The protein below binds the small molecule below.
Small molecule (SMILES): CCCCCCCC(=O)OC[C@H](COP(=O)(O)O[C@@H]1[C@H](O)[C@H](O)[C@@H](OP(=O)(O)O)[C@H](OP(=O)(O)O)[C@H]1O)OC(=O)CCCCCCC

Sequence of chain 1.E:
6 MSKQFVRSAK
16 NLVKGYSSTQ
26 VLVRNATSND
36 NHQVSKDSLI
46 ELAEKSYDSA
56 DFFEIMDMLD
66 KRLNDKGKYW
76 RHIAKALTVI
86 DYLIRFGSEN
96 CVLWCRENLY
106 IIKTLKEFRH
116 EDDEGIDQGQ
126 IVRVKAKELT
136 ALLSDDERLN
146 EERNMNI

Binding-site contacts:
Ligand atom P1 contacts residue LYS73 of chain 1.E at 4.0 Å.
Ligand atom O52 contacts residue LYS73 of chain 1.E at 3.0 Å (salt-bridge).
Ligand atom O1 contacts residue LYS71 of chain 1.E at 4.3 Å.
Ligand atom O42 contacts residue LYS19 of chain 1.F at 4.4 Å.
Ligand atom O11 contacts residue LYS73 of chain 1.E at 4.0 Å.
Ligand atom O41 contacts residue LYS19 of chain 1.F at 3.2 Å (salt-bridge).
Ligand atom O52 contacts residue GLY72 of chain 1.E at 2.4 Å (h-bond).
Ligand atom P4 contacts residue LYS31 of chain 1.F at 4.0 Å.
Ligand atom P5 contacts residue LYS29 of chain 1.F at 3.9 Å.
Ligand atom O53 contacts residue LYS29 of chain 1.F at 2.7 Å (salt-bridge).
Ligand atom P4 contacts residue LYS29 of chain 1.F at 3.0 Å.
Ligand atom P4 contacts residue HIS32 of chain 1.F at 4.0 Å.
Ligand atom O5 contacts residue LYS71 of chain 1.E at 4.1 Å.
Ligand atom O41 contacts residue LYS31 of chain 1.F at 4.3 Å.
Ligand atom O3 contacts residue LYS71 of chain 1.E at 3.8 Å.
Ligand atom C4 contacts residue LYS31 of chain 1.F at 4.1 Å.
Ligand atom O6 contacts residue LYS73 of chain 1.E at 4.3 Å.
Ligand atom O41 contacts residue HIS32 of chain 1.F at 4.4 Å.
Ligand atom C5 contacts residue LYS29 of chain 1.F at 4.0 Å.
Ligand atom O51 contacts residue LYS73 of chain 1.E at 3.9 Å.
Ligand atom O5 contacts residue LYS31 of chain 1.F at 3.9 Å.
Ligand atom O4 contacts residue LYS29 of chain 1.F at 3.0 Å (salt-bridge).
Ligand atom O4 contacts residue LYS31 of chain 1.F at 4.5 Å.
Ligand atom P5 contacts residue LYS73 of chain 1.E at 4.1 Å.
Ligand atom C6 contacts residue LYS71 of chain 1.E at 4.3 Å.
Ligand atom O43 contacts residue HIS32 of chain 1.F at 3.4 Å.
Ligand atom O42 contacts residue HIS32 of chain 1.F at 3.6 Å.
Ligand atom O52 contacts residue LYS71 of chain 1.E at 3.5 Å.
Ligand atom O5 contacts residue LYS29 of chain 1.F at 3.9 Å.
Ligand atom P5 contacts residue GLY72 of chain 1.E at 3.9 Å.
Ligand atom O13 contacts residue LYS73 of chain 1.E at 2.8 Å (salt-bridge).
Ligand atom C4 contacts residue LYS29 of chain 1.F at 3.9 Å.
Ligand atom O43 contacts residue LYS31 of chain 1.F at 2.8 Å (salt-bridge).
Ligand atom O43 contacts residue LYS29 of chain 1.F at 2.8 Å (salt-bridge).
Ligand atom O42 contacts residue LYS29 of chain 1.F at 3.0 Å (salt-bridge).
Ligand atom O13 contacts residue LYS71 of chain 1.E at 4.4 Å.

Sequence of chain 1.F:
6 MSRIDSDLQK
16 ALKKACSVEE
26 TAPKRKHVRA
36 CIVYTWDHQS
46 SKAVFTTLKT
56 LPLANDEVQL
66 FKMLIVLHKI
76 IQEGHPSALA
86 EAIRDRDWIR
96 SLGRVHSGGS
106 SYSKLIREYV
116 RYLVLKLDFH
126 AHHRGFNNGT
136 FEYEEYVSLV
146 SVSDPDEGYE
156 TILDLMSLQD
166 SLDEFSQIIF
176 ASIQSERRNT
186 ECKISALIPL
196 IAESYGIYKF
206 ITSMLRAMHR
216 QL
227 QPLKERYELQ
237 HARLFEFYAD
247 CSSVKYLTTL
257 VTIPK